A protein and the small-molecule ligand that binds it are described below.
Small molecule (SMILES): C[C@H](NC(=O)[C@H](CC(N)=O)NC(=O)[C@H](CCC(N)=O)NC(=O)[C@H](CC(=O)O)NC(=O)CN)C(=O)N[C@H](C(=O)N[C@@H](Cc1ccc([N+](=O)O)cc1)C(=O)NCC=O)[C@@H](C)O

Binding-site contacts:
Ligand atom OD2 contacts residue ARG331 of chain 1.A at 2.6 Å (salt-bridge).
Ligand atom CD2 contacts residue THR316 of chain 1.A at 3.3 Å.
Ligand atom O contacts residue TRP464 of chain 1.A at 3.2 Å.
Ligand atom CE2 contacts residue ILE317 of chain 1.A at 3.2 Å (hydrophobic).
Ligand atom N contacts residue MET318 of chain 1.A at 3.5 Å.
Ligand atom OG1 contacts residue TRP464 of chain 1.A at 3.4 Å.
Ligand atom OD1 contacts residue LEU374 of chain 1.A at 3.4 Å.
Ligand atom O contacts residue GLU319 of chain 1.A at 3.4 Å (salt-bridge).
Ligand atom CZ contacts residue ASN321 of chain 1.A at 3.5 Å.
Ligand atom CB contacts residue ASP56 of chain 1.A at 2.9 Å.
Ligand atom CB contacts residue ASP465 of chain 1.A at 3.3 Å.
Ligand atom OD2 contacts residue ASN146 of chain 1.A at 3.3 Å (h-bond).
Ligand atom CA contacts residue THR316 of chain 1.A at 3.4 Å.
Ligand atom NE2 contacts residue THR54 of chain 1.A at 3.0 Å.
Ligand atom CG contacts residue ASN55 of chain 1.A at 3.3 Å.
Ligand atom O contacts residue MET318 of chain 1.A at 3.4 Å.
Ligand atom O contacts residue MET318 of chain 1.A at 3.0 Å (h-bond).
Ligand atom O contacts residue MET318 of chain 1.A at 3.4 Å.
Ligand atom O contacts residue GLU319 of chain 1.A at 3.1 Å (salt-bridge).
Ligand atom N1 contacts residue GLU315 of chain 1.A at 3.3 Å (salt-bridge).
Ligand atom O contacts residue TYR152 of chain 1.A at 2.6 Å (h-bond).
Ligand atom CG contacts residue ARG331 of chain 1.A at 2.9 Å.
Ligand atom OG1 contacts residue TRP463 of chain 1.A at 3.0 Å (h-bond).
Ligand atom N1 contacts residue ASN321 of chain 1.A at 3.2 Å (h-bond).
Ligand atom ND2 contacts residue GLY482 of chain 1.A at 2.9 Å (h-bond).
Ligand atom ND2 contacts residue ASP56 of chain 1.A at 3.1 Å (salt-bridge).
Ligand atom N contacts residue GLU319 of chain 1.A at 3.5 Å.
Ligand atom OD1 contacts residue ARG147 of chain 1.A at 3.2 Å (salt-bridge).
Ligand atom O1 contacts residue ASN321 of chain 1.A at 3.4 Å (h-bond).
Ligand atom CE1 contacts residue ASN321 of chain 1.A at 3.5 Å.
Ligand atom N contacts residue ASP465 of chain 1.A at 2.7 Å (salt-bridge).
Ligand atom C contacts residue GLU319 of chain 1.A at 3.4 Å.
Ligand atom N contacts residue THR316 of chain 1.A at 2.9 Å (h-bond).
Ligand atom NE2 contacts residue THR53 of chain 1.A at 2.9 Å (h-bond).
Ligand atom O contacts residue ILE317 of chain 1.A at 3.4 Å.
Ligand atom OD1 contacts residue HIS485 of chain 1.A at 3.4 Å (h-bond).
Ligand atom OD1 contacts residue ARG331 of chain 1.A at 2.5 Å (salt-bridge).
Ligand atom OG1 contacts residue ASP465 of chain 1.A at 2.8 Å (salt-bridge).
Ligand atom O2 contacts residue ASN321 of chain 1.A at 3.3 Å (h-bond).
Ligand atom O1 contacts residue GLU315 of chain 1.A at 3.3 Å (salt-bridge).

Sequence of chain 1.A:
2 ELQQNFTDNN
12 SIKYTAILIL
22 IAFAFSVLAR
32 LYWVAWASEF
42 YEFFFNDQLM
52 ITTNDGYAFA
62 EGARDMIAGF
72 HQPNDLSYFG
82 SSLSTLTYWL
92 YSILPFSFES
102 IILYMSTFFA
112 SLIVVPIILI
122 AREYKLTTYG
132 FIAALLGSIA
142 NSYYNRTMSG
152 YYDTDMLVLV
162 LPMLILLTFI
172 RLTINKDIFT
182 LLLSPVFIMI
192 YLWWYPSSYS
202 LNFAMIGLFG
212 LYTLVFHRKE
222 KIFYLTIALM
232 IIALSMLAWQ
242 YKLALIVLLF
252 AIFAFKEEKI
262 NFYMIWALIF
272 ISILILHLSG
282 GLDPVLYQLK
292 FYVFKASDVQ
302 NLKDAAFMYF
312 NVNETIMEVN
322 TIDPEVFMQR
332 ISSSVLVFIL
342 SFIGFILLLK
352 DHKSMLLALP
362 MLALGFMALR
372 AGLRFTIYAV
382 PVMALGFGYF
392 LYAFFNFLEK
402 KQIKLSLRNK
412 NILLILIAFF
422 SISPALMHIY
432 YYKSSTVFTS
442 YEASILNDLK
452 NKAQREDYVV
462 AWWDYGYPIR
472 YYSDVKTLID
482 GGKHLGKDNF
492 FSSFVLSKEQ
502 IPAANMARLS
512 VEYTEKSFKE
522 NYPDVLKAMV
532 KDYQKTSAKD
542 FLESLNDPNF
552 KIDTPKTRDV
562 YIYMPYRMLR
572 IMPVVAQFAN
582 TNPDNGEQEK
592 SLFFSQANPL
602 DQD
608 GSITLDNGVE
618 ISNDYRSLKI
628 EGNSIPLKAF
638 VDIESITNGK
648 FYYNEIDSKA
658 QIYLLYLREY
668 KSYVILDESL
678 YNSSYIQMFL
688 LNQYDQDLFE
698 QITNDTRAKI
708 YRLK